Binding-site contacts:
Ligand atom C4 contacts residue ARG148 of chain 1.B at 3.9 Å.
Ligand atom C9 contacts residue SER165 of chain 1.B at 3.5 Å.
Ligand atom N1 contacts residue SER165 of chain 1.B at 4.5 Å.
Ligand atom C7 contacts residue ARG168 of chain 1.B at 3.9 Å.
Ligand atom N1 contacts residue ILE175 of chain 1.B at 3.9 Å.
Ligand atom C7 contacts residue GLN170 of chain 1.B at 3.9 Å.
Ligand atom C4 contacts residue ASP169 of chain 1.B at 4.2 Å.
Ligand atom C5 contacts residue ARG148 of chain 1.B at 3.8 Å.
Ligand atom N1 contacts residue HIS267 of chain 1.B at 4.4 Å.
Ligand atom C9 contacts residue PRO171 of chain 1.B at 3.9 Å (hydrophobic).
Ligand atom C8 contacts residue ARG168 of chain 1.B at 3.9 Å.
Ligand atom C7 contacts residue ASP169 of chain 1.B at 3.6 Å.
Ligand atom C3 contacts residue ASP169 of chain 1.B at 3.7 Å.
Ligand atom C8 contacts residue SER165 of chain 1.B at 3.4 Å.
Ligand atom C3 contacts residue ARG148 of chain 1.B at 3.6 Å.
Ligand atom C9 contacts residue ARG148 of chain 1.B at 4.3 Å.
Ligand atom C7 contacts residue PRO171 of chain 1.B at 3.8 Å (hydrophobic).
Ligand atom C6 contacts residue GLU144 of chain 1.B at 3.8 Å.
Ligand atom C2 contacts residue GLU144 of chain 1.B at 3.9 Å.
Ligand atom C8 contacts residue PRO171 of chain 1.B at 4.2 Å (hydrophobic).
Ligand atom C7 contacts residue SER165 of chain 1.B at 4.4 Å.
Ligand atom C4 contacts residue PRO171 of chain 1.B at 4.4 Å (hydrophobic).
Ligand atom N1 contacts residue PRO171 of chain 1.B at 4.3 Å.
Ligand atom C7 contacts residue ARG148 of chain 1.B at 3.9 Å.
Ligand atom C10 contacts residue ARG148 of chain 1.B at 3.8 Å.
Ligand atom C2 contacts residue GOL1 of chain 1.X at 3.3 Å.
Ligand atom C6 contacts residue ARG148 of chain 1.B at 4.1 Å.
Ligand atom N1 contacts residue LEU151 of chain 1.B at 4.1 Å.
Ligand atom C1 contacts residue GLU144 of chain 1.B at 3.8 Å.
Ligand atom C2 contacts residue ARG148 of chain 1.B at 4.3 Å.
Ligand atom C6 contacts residue GOL1 of chain 1.X at 3.8 Å.
Ligand atom C10 contacts residue SER165 of chain 1.B at 4.0 Å.
Ligand atom C6 contacts residue THR147 of chain 1.B at 4.4 Å.
Ligand atom C1 contacts residue GOL1 of chain 1.X at 2.9 Å.
Ligand atom C8 contacts residue GLN170 of chain 1.B at 4.4 Å.
Ligand atom C8 contacts residue ARG148 of chain 1.B at 3.8 Å.

This protein binds this small molecule.
Small molecule (SMILES): N[C@H]1CCCc2ccccc21

Sequence of chain 1.B:
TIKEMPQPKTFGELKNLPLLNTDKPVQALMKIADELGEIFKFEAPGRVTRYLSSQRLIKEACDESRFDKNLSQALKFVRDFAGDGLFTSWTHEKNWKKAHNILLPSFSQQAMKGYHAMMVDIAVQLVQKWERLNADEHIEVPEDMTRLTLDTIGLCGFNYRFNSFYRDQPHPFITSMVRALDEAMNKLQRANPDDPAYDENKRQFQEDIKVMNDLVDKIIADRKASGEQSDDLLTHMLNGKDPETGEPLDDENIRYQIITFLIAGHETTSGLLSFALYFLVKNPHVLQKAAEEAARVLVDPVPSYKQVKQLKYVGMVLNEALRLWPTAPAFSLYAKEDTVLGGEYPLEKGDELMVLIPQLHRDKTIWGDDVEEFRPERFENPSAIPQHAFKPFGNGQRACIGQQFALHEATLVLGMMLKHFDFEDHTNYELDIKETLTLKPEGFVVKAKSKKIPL